Sequence of chain 1.C:
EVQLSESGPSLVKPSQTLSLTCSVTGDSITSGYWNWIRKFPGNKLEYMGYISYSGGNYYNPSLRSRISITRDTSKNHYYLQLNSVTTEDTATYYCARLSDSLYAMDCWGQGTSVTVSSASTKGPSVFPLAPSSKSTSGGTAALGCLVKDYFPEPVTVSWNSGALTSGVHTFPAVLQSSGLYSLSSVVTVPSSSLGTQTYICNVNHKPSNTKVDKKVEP

This small molecule binds to this protein.
Small molecule (SMILES): CC[C@H](C)[C@H](NC(=O)[C@@H](N)CC(C)C)C(=O)N[C@@H](CC(N)=O)C(=O)N[C@H](C(=O)N[C@@H](CC(N)=O)C(=O)NCC(=O)N[C@@H](CO)C(=O)N[C@@H](CC1=c2ccccc2=NC1)C(=O)N[C@H](C=O)CC1=NC=NC1)[C@@H](C)O

Binding-site contacts:
Ligand atom CD1 contacts residue PHE37 of chain 1.D at 3.5 Å (hydrophobic).
Ligand atom C contacts residue TYR33 of chain 1.C at 3.8 Å (hydrophobic).
Ligand atom C contacts residue TYR33 of chain 1.C at 3.3 Å (hydrophobic).
Ligand atom CA contacts residue TRP101 of chain 1.D at 3.4 Å (hydrophobic).
Ligand atom C contacts residue HIS33 of chain 1.D at 3.7 Å.
Ligand atom CB contacts residue TYR33 of chain 1.C at 3.5 Å (hydrophobic).
Ligand atom O contacts residue TYR33 of chain 1.C at 3.3 Å (h-bond).
Ligand atom C contacts residue TRP101 of chain 1.D at 3.5 Å (hydrophobic).
Ligand atom O contacts residue TYR50 of chain 1.C at 3.5 Å (h-bond).
Ligand atom C contacts residue TYR58 of chain 1.C at 3.5 Å (hydrophobic).
Ligand atom CG2 contacts residue TYR53 of chain 1.C at 3.5 Å (hydrophobic).
Ligand atom CD1 contacts residue ASN96 of chain 1.D at 3.4 Å.
Ligand atom CD1 contacts residue ASN97 of chain 1.D at 3.5 Å.
Ligand atom CA contacts residue TYR33 of chain 1.C at 3.3 Å (hydrophobic).
Ligand atom NE1 contacts residue ASN96 of chain 1.D at 2.8 Å (h-bond).
Ligand atom OD1 contacts residue TYR50 of chain 1.C at 2.8 Å (h-bond).
Ligand atom CD1 contacts residue TYR53 of chain 1.C at 3.8 Å (hydrophobic).
Ligand atom ND2 contacts residue TRP101 of chain 1.D at 3.3 Å.
Ligand atom NE1 contacts residue PHE37 of chain 1.D at 3.6 Å.
Ligand atom N contacts residue TYR33 of chain 1.C at 2.4 Å (h-bond).
Ligand atom CA contacts residue HIS33 of chain 1.D at 3.4 Å.
Ligand atom N contacts residue ASN97 of chain 1.D at 3.7 Å.
Ligand atom CA contacts residue ASN97 of chain 1.D at 3.5 Å.
Ligand atom CH2 contacts residue LEU98 of chain 1.C at 3.6 Å (hydrophobic).
Ligand atom CG contacts residue TRP101 of chain 1.D at 3.5 Å (hydrophobic).
Ligand atom OD1 contacts residue TRP101 of chain 1.D at 3.4 Å.
Ligand atom CB contacts residue TYR33 of chain 1.C at 3.6 Å (hydrophobic).
Ligand atom O contacts residue ASN97 of chain 1.D at 3.1 Å (h-bond).
Ligand atom CB contacts residue TYR103 of chain 1.C at 3.5 Å (hydrophobic).
Ligand atom CD1 contacts residue HIS33 of chain 1.D at 3.6 Å.
Ligand atom O contacts residue GLU98 of chain 1.D at 3.3 Å.
Ligand atom CZ3 contacts residue TYR103 of chain 1.C at 3.5 Å (hydrophobic).
Ligand atom N contacts residue TYR103 of chain 1.C at 3.6 Å (h-bond).
Ligand atom CA contacts residue TYR33 of chain 1.C at 3.3 Å (hydrophobic).
Ligand atom O contacts residue TRP101 of chain 1.D at 2.8 Å (h-bond).
Ligand atom O contacts residue TYR58 of chain 1.C at 3.7 Å.
Ligand atom CG contacts residue TYR50 of chain 1.C at 3.7 Å (hydrophobic).
Ligand atom O contacts residue HIS33 of chain 1.D at 3.1 Å (h-bond).
Ligand atom CH2 contacts residue TYR103 of chain 1.C at 3.5 Å (hydrophobic).
Ligand atom OG contacts residue GLU98 of chain 1.D at 3.7 Å.

Sequence of chain 1.D:
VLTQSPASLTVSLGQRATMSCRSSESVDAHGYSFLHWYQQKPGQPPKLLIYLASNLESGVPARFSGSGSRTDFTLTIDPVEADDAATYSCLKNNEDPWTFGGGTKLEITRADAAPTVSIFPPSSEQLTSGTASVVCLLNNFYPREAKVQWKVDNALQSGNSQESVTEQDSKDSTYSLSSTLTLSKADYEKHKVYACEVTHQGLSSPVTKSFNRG